Sequence of chain 1.G:
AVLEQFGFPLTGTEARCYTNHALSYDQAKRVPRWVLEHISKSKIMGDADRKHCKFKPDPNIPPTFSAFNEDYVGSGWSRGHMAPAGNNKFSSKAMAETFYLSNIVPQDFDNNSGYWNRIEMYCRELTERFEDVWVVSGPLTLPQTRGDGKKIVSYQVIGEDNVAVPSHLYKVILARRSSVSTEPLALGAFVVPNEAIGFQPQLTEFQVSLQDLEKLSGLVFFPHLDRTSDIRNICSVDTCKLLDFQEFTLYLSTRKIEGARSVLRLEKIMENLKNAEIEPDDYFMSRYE

This protein binds this small molecule.
Small molecule (SMILES): Cc1cn([C@H]2C[C@H](O[P](=O)(O)OC[C@H]3O[C@@H](n4cnc5c(=O)nc(N)[nH]c54)C[C@@H]3O[P](=O)(O)OC[C@H]3O[C@@H](n4cnc5c(N)ncnc54)C[C@@H]3O[P](=O)(O)OC[C@H]3O[C@@H](n4ccc(N)nc4=O)C[C@@H]3O[P](=O)(O)OC[C@H]3O[C@@H](n4cnc5c(=O)nc(N)[nH]c54)C[C@@H]3O[P](=O)(O)OC[C@H]3O[C@@H](n4cc(C)c(=O)[nH]c4=O)C[C@@H]3O[P](=O)(O)OC[C@H]3O[C@@H](n4cnc5c(=O)nc(N)[nH]c54)C[C@@H]3O)[C@@H](CO[P](=O)(O)O[C@H]3C[C@H](n4ccc(N)nc4=O)O[C@@H]3COP(=O)=O)O2)c(=O)[nH]c1=O

Binding-site contacts:
Ligand atom P contacts residue ASN114 of chain 1.G at 3.0 Å.
Ligand atom O4' contacts residue ASN119 of chain 1.G at 3.1 Å (h-bond).
Ligand atom O4' contacts residue PHE111 of chain 1.G at 3.4 Å.
Ligand atom P contacts residue ARG52 of chain 1.G at 3.6 Å.
Ligand atom P contacts residue GLY88 of chain 1.G at 3.6 Å.
Ligand atom O3' contacts residue ASN114 of chain 1.G at 3.0 Å (h-bond).
Ligand atom OP1 contacts residue MG1 of chain 1.U at 2.0 Å.
Ligand atom O2 contacts residue ASN119 of chain 1.G at 3.1 Å (h-bond).
Ligand atom C4' contacts residue PHE111 of chain 1.G at 3.6 Å (hydrophobic).
Ligand atom C3' contacts residue MG1 of chain 1.U at 3.4 Å.
Ligand atom P contacts residue MG1 of chain 1.U at 2.5 Å.
Ligand atom O3' contacts residue SER80 of chain 1.G at 3.6 Å.
Ligand atom OP1 contacts residue PRO86 of chain 1.G at 3.6 Å.
Ligand atom OP1 contacts residue ASN114 of chain 1.G at 2.8 Å (h-bond).
Ligand atom O3' contacts residue MG1 of chain 1.U at 2.1 Å.
Ligand atom OP1 contacts residue ALA87 of chain 1.G at 3.7 Å.
Ligand atom OP2 contacts residue ARG81 of chain 1.G at 2.7 Å (salt-bridge).
Ligand atom C2' contacts residue PHE111 of chain 1.G at 3.6 Å (hydrophobic).
Ligand atom O5' contacts residue ARG81 of chain 1.G at 3.4 Å (salt-bridge).
Ligand atom C5' contacts residue ASN119 of chain 1.G at 3.6 Å.
Ligand atom OP2 contacts residue ARG52 of chain 1.G at 2.9 Å (salt-bridge).
Ligand atom OP1 contacts residue GLY82 of chain 1.G at 3.7 Å.
Ligand atom OP2 contacts residue ARG52 of chain 1.G at 2.9 Å (salt-bridge).
Ligand atom O2 contacts residue SER115 of chain 1.G at 2.7 Å (h-bond).
Ligand atom OP1 contacts residue ARG81 of chain 1.G at 3.5 Å (salt-bridge).
Ligand atom C5' contacts residue ASN114 of chain 1.G at 3.7 Å.
Ligand atom O4' contacts residue TYR253 of chain 1.G at 3.7 Å.
Ligand atom C5' contacts residue TYR253 of chain 1.G at 3.7 Å (hydrophobic).
Ligand atom OP1 contacts residue GLY88 of chain 1.G at 2.8 Å (h-bond).
Ligand atom OP1 contacts residue ARG257 of chain 1.G at 2.8 Å (salt-bridge).
Ligand atom O5' contacts residue ASN114 of chain 1.G at 2.5 Å (h-bond).
Ligand atom O5' contacts residue MG1 of chain 1.U at 3.1 Å.
Ligand atom OP1 contacts residue ARG81 of chain 1.G at 2.9 Å (salt-bridge).
Ligand atom C5' contacts residue ARG81 of chain 1.G at 3.2 Å.
Ligand atom OP1 contacts residue HIS83 of chain 1.G at 2.9 Å (h-bond).
Ligand atom OP1 contacts residue SER80 of chain 1.G at 3.5 Å.
Ligand atom OP2 contacts residue GLY88 of chain 1.G at 3.7 Å.
Ligand atom O5' contacts residue ARG52 of chain 1.G at 3.3 Å (salt-bridge).
Ligand atom P contacts residue ARG81 of chain 1.G at 3.6 Å.
Ligand atom C7 contacts residue ARG52 of chain 1.G at 3.7 Å.